Sequence of chain 1.B:
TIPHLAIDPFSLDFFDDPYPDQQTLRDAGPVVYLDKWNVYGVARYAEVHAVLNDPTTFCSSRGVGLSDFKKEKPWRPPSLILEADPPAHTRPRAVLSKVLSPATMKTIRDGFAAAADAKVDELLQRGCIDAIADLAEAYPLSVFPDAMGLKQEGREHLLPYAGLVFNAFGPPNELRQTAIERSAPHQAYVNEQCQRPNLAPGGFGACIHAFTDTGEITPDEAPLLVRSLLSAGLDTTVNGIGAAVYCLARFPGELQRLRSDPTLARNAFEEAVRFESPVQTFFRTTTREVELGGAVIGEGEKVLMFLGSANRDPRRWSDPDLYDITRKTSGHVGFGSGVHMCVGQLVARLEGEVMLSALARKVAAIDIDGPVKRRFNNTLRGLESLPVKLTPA

A small-molecule ligand and the protein it binds are described below.
Small molecule (SMILES): COc1ccc(C(=O)O)cc1OC

Binding-site contacts:
Ligand atom O1 contacts residue ILE98 of chain 1.B at 3.6 Å.
Ligand atom C9 contacts residue VAL182 of chain 1.B at 3.4 Å (hydrophobic).
Ligand atom C5 contacts residue ALA249 of chain 1.B at 4.1 Å (hydrophobic).
Ligand atom C8 contacts residue PHE299 of chain 1.B at 3.9 Å (hydrophobic).
Ligand atom C4 contacts residue LEU99 of chain 1.B at 3.8 Å (hydrophobic).
Ligand atom C5 contacts residue LEU99 of chain 1.B at 3.6 Å (hydrophobic).
Ligand atom O2 contacts residue SER248 of chain 1.B at 3.7 Å.
Ligand atom C1 contacts residue HEM1 of chain 1.J at 3.4 Å.
Ligand atom C3 contacts residue PHE186 of chain 1.B at 4.1 Å (hydrophobic).
Ligand atom C7 contacts residue SER245 of chain 1.B at 3.5 Å.
Ligand atom C3 contacts residue ALA249 of chain 1.B at 3.9 Å (hydrophobic).
Ligand atom C7 contacts residue ARG93 of chain 1.B at 3.9 Å.
Ligand atom C4 contacts residue ARG93 of chain 1.B at 4.1 Å.
Ligand atom C7 contacts residue SER96 of chain 1.B at 3.3 Å.
Ligand atom O1 contacts residue SER245 of chain 1.B at 2.7 Å (h-bond).
Ligand atom O4 contacts residue VAL182 of chain 1.B at 4.1 Å.
Ligand atom C2 contacts residue LEU99 of chain 1.B at 3.9 Å (hydrophobic).
Ligand atom C6 contacts residue HEM1 of chain 1.J at 3.6 Å.
Ligand atom C7 contacts residue LEU99 of chain 1.B at 4.0 Å (hydrophobic).
Ligand atom O1 contacts residue SER96 of chain 1.B at 2.4 Å (h-bond).
Ligand atom O2 contacts residue SER245 of chain 1.B at 3.7 Å.
Ligand atom O3 contacts residue ALA249 of chain 1.B at 4.0 Å.
Ligand atom O3 contacts residue PHE183 of chain 1.B at 3.5 Å.
Ligand atom C4 contacts residue SER248 of chain 1.B at 3.8 Å.
Ligand atom C9 contacts residue PHE183 of chain 1.B at 3.4 Å (hydrophobic).
Ligand atom O4 contacts residue PHE186 of chain 1.B at 3.4 Å.
Ligand atom O3 contacts residue PHE299 of chain 1.B at 3.8 Å.
Ligand atom C1 contacts residue ALA249 of chain 1.B at 3.6 Å (hydrophobic).
Ligand atom O4 contacts residue PHE183 of chain 1.B at 3.3 Å.
Ligand atom C6 contacts residue ALA249 of chain 1.B at 3.8 Å (hydrophobic).
Ligand atom O2 contacts residue ARG93 of chain 1.B at 2.8 Å (salt-bridge).
Ligand atom C2 contacts residue ALA249 of chain 1.B at 3.6 Å (hydrophobic).
Ligand atom O1 contacts residue LEU99 of chain 1.B at 3.7 Å.
Ligand atom O2 contacts residue SER96 of chain 1.B at 3.6 Å.
Ligand atom C9 contacts residue PHE186 of chain 1.B at 3.9 Å (hydrophobic).
Ligand atom C3 contacts residue LEU99 of chain 1.B at 3.9 Å (hydrophobic).
Ligand atom C9 contacts residue SER248 of chain 1.B at 3.6 Å.
Ligand atom C8 contacts residue HEM1 of chain 1.J at 3.3 Å.
Ligand atom C6 contacts residue LEU99 of chain 1.B at 3.8 Å (hydrophobic).
Ligand atom C1 contacts residue LEU99 of chain 1.B at 3.9 Å (hydrophobic).